Sequence of chain 1.B:
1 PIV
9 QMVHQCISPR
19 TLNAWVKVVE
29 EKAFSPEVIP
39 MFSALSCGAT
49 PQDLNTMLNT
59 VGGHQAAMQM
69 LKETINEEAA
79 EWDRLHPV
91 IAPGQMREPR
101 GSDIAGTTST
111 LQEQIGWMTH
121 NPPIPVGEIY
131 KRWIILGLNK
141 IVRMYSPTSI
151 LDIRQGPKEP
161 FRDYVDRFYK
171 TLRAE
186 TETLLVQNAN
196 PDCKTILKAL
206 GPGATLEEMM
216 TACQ

Binding-site contacts:
Ligand atom C38 contacts residue ILE73 of chain 1.B at 3.7 Å (hydrophobic).
Ligand atom N4 contacts residue ASN57 of chain 1.B at 2.7 Å (h-bond).
Ligand atom O8 contacts residue LYS70 of chain 1.B at 3.4 Å.
Ligand atom C12 contacts residue ASN57 of chain 1.B at 3.7 Å.
Ligand atom C17 contacts residue ASN57 of chain 1.B at 3.2 Å.
Ligand atom C38 contacts residue ALA105 of chain 1.B at 3.6 Å (hydrophobic).
Ligand atom O8 contacts residue ASN74 of chain 1.B at 3.2 Å (h-bond).
Ligand atom N6 contacts residue ASN57 of chain 1.B at 2.9 Å (h-bond).
Ligand atom F2 contacts residue LEU69 of chain 1.B at 3.6 Å.
Ligand atom C34 contacts residue THR107 of chain 1.B at 3.7 Å.
Ligand atom F2 contacts residue LYS70 of chain 1.B at 3.6 Å.
Ligand atom C15 contacts residue ASN53 of chain 1.B at 3.5 Å.
Ligand atom C34 contacts residue TYR130 of chain 1.B at 3.5 Å (hydrophobic).
Ligand atom O2 contacts residue ARG173 of chain 1.D at 3.5 Å.
Ligand atom O5 contacts residue GLY106 of chain 1.B at 3.5 Å (h-bond).
Ligand atom C37 contacts residue SER102 of chain 1.B at 3.4 Å.
Ligand atom F1 contacts residue LEU56 of chain 1.B at 3.6 Å.
Ligand atom O2 contacts residue GLN176 of chain 1.D at 3.4 Å (h-bond).
Ligand atom N7 contacts residue ASN74 of chain 1.B at 3.7 Å.
Ligand atom F1 contacts residue MET66 of chain 1.B at 2.9 Å.
Ligand atom O2 contacts residue LEU172 of chain 1.D at 3.6 Å (h-bond).
Ligand atom C25 contacts residue GLY106 of chain 1.B at 3.4 Å.
Ligand atom C17 contacts residue LEU56 of chain 1.B at 3.7 Å (hydrophobic).
Ligand atom F2 contacts residue ILE73 of chain 1.B at 3.3 Å.
Ligand atom O7 contacts residue SER102 of chain 1.B at 3.5 Å.
Ligand atom O6 contacts residue ILE73 of chain 1.B at 2.9 Å.
Ligand atom C18 contacts residue MET66 of chain 1.B at 3.5 Å (hydrophobic).
Ligand atom O5 contacts residue THR107 of chain 1.B at 2.9 Å (h-bond).
Ligand atom C10 contacts residue LYS70 of chain 1.B at 3.5 Å.
Ligand atom C9 contacts residue LYS70 of chain 1.B at 3.2 Å.
Ligand atom S2 contacts residue ASN74 of chain 1.B at 3.6 Å.
Ligand atom C33 contacts residue THR107 of chain 1.B at 3.7 Å.
Ligand atom C28 contacts residue ASN57 of chain 1.B at 3.6 Å.
Ligand atom C13 contacts residue ASN57 of chain 1.B at 3.5 Å.
Ligand atom C19 contacts residue MET66 of chain 1.B at 3.5 Å (hydrophobic).
Ligand atom O6 contacts residue LYS70 of chain 1.B at 3.6 Å.
Ligand atom C22 contacts residue ASN53 of chain 1.B at 3.5 Å.
Ligand atom C15 contacts residue ASN57 of chain 1.B at 3.3 Å.
Ligand atom C33 contacts residue TYR130 of chain 1.B at 3.5 Å (hydrophobic).
Ligand atom C34 contacts residue ASN53 of chain 1.B at 3.4 Å.

The protein below binds the small molecule below.
Small molecule (SMILES): Nc1ccc(S(=O)(=O)N2CCN(CC(=O)N[C@@H](Cc3cc(F)cc(F)c3)c3nc4ccccc4c(=O)n3-c3ccc(S(=O)(=O)N4CCOCC4)cc3)C(=O)C2)cc1

Sequence of chain 1.D:
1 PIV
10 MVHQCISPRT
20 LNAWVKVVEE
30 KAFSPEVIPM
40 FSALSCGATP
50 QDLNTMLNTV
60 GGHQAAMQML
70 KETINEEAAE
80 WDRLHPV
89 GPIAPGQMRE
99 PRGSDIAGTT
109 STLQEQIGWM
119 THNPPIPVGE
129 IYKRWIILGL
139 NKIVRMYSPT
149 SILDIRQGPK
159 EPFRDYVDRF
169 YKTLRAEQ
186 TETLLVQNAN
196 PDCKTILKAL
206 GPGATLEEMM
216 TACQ